A small-molecule ligand and the protein it binds are described below.
Small molecule (SMILES): CC(=O)N[C@H]1[C@H](O[C@H]2[C@H](O)[C@@H](NC(C)=O)CO[C@@H]2CO)O[C@H](CO)[C@@H](O[C@@H]2O[C@H](CO[C@H]3O[C@H](CO)[C@@H](O)[C@H](O)[C@@H]3O)[C@@H](O)[C@H](O[C@H]3O[C@H](CO)[C@@H](O)[C@H](O)[C@@H]3O)[C@@H]2O)[C@@H]1O

Sequence of chain 2.B:
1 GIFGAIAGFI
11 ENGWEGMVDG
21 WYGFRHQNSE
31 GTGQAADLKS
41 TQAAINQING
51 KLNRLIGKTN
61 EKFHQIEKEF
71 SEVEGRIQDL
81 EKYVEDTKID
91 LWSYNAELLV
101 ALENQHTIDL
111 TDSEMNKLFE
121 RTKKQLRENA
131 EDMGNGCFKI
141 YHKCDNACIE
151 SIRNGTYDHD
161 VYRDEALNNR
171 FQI

Binding-site contacts:
Ligand atom C1 contacts residue THR312 of chain 2.A at 3.7 Å.
Ligand atom C4 contacts residue ASP285 of chain 2.A at 4.3 Å.
Ligand atom C3 contacts residue ASN32 of chain 2.A at 3.8 Å.
Ligand atom C6 contacts residue LEU52 of chain 2.B at 3.8 Å (hydrophobic).
Ligand atom C8 contacts residue THR34 of chain 2.A at 3.7 Å.
Ligand atom C6 contacts residue THR312 of chain 2.A at 4.0 Å.
Ligand atom C5 contacts residue THR312 of chain 2.A at 4.2 Å.
Ligand atom O3 contacts residue ASP285 of chain 2.A at 4.4 Å.
Ligand atom O5 contacts residue ASN32 of chain 2.A at 2.3 Å (h-bond).
Ligand atom C5 contacts residue ASN32 of chain 2.A at 3.6 Å.
Ligand atom C6 contacts residue ASP285 of chain 2.A at 3.7 Å.
Ligand atom O6 contacts residue ASP285 of chain 2.A at 3.8 Å.
Ligand atom O6 contacts residue LEU52 of chain 2.B at 3.4 Å.
Ligand atom C4 contacts residue ASN32 of chain 2.A at 4.2 Å.
Ligand atom C2 contacts residue ASN32 of chain 2.A at 2.5 Å.
Ligand atom O2 contacts residue ASP285 of chain 2.A at 4.3 Å.
Ligand atom C7 contacts residue ASN32 of chain 2.A at 3.4 Å.
Ligand atom O7 contacts residue ASN32 of chain 2.A at 3.5 Å (h-bond).
Ligand atom O7 contacts residue THR34 of chain 2.A at 4.1 Å.
Ligand atom C8 contacts residue ILE56 of chain 2.B at 4.2 Å (hydrophobic).
Ligand atom O5 contacts residue THR312 of chain 2.A at 3.1 Å (h-bond).
Ligand atom C1 contacts residue ASN32 of chain 2.A at 1.4 Å.
Ligand atom C7 contacts residue THR34 of chain 2.A at 4.3 Å.
Ligand atom N2 contacts residue ASN32 of chain 2.A at 3.0 Å (h-bond).
Ligand atom O6 contacts residue THR312 of chain 2.A at 4.3 Å.

Sequence of chain 2.A:
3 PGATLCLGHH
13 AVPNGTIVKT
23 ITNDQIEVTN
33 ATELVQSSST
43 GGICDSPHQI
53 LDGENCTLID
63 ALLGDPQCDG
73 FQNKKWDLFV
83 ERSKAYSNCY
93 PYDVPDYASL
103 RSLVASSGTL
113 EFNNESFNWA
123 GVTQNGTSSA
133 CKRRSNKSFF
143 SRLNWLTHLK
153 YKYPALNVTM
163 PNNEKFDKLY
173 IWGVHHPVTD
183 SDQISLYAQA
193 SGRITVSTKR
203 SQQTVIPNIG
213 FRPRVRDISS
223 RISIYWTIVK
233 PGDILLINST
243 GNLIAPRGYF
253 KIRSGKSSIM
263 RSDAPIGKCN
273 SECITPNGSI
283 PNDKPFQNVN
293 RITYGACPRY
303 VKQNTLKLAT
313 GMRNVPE